Sequence of chain 1.B:
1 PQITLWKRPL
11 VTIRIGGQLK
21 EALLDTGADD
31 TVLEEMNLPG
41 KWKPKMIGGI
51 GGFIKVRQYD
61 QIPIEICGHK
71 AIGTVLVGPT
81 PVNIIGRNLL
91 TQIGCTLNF

Binding-site contacts:
Ligand atom C7 contacts residue ASP30 of chain 1.B at 3.5 Å.
Ligand atom O26 contacts residue ASP30 of chain 1.A at 3.1 Å (salt-bridge).
Ligand atom N20 contacts residue GLY27 of chain 1.A at 3.2 Å (h-bond).
Ligand atom O26 contacts residue ASP29 of chain 1.A at 3.2 Å (salt-bridge).
Ligand atom C27 contacts residue ASP30 of chain 1.A at 3.7 Å.
Ligand atom O18 contacts residue ASP25 of chain 1.B at 2.6 Å (salt-bridge).
Ligand atom C20 contacts residue ILE84 of chain 1.A at 3.7 Å (hydrophobic).
Ligand atom C33 contacts residue GLY27 of chain 1.A at 3.4 Å.
Ligand atom C12 contacts residue GLY27 of chain 1.B at 3.6 Å.
Ligand atom C1 contacts residue ASP30 of chain 1.B at 3.6 Å.
Ligand atom C6 contacts residue ALA28 of chain 1.B at 3.6 Å (hydrophobic).
Ligand atom C7 contacts residue VAL32 of chain 1.B at 3.7 Å (hydrophobic).
Ligand atom C36 contacts residue GLY49 of chain 1.A at 3.7 Å.
Ligand atom O9 contacts residue ILE50 of chain 1.A at 3.3 Å.
Ligand atom O26 contacts residue ALA28 of chain 1.A at 3.6 Å.
Ligand atom O23 contacts residue ALA28 of chain 1.A at 3.5 Å.
Ligand atom O9 contacts residue GLY49 of chain 1.B at 3.3 Å.
Ligand atom C17 contacts residue ASP25 of chain 1.B at 3.4 Å.
Ligand atom C35 contacts residue VAL82 of chain 1.B at 3.6 Å (hydrophobic).
Ligand atom C31 contacts residue GLY48 of chain 1.A at 3.2 Å.
Ligand atom C7 contacts residue ALA28 of chain 1.B at 3.5 Å (hydrophobic).
Ligand atom O18 contacts residue GLY27 of chain 1.A at 3.4 Å.
Ligand atom C27 contacts residue ASP29 of chain 1.A at 3.6 Å.
Ligand atom C32 contacts residue ASP25 of chain 1.B at 3.4 Å.
Ligand atom C25 contacts residue ALA28 of chain 1.A at 3.7 Å (hydrophobic).
Ligand atom C4 contacts residue GLY48 of chain 1.B at 3.4 Å.
Ligand atom C36 contacts residue ILE50 of chain 1.A at 3.6 Å (hydrophobic).
Ligand atom C34 contacts residue VAL82 of chain 1.B at 3.5 Å (hydrophobic).
Ligand atom C33 contacts residue VAL82 of chain 1.B at 3.7 Å (hydrophobic).
Ligand atom O18 contacts residue ASP25 of chain 1.A at 2.6 Å (salt-bridge).
Ligand atom O28 contacts residue ASP29 of chain 1.A at 2.9 Å (salt-bridge).
Ligand atom O10 contacts residue ILE84 of chain 1.B at 3.4 Å.
Ligand atom O1 contacts residue ASP30 of chain 1.B at 3.4 Å.
Ligand atom C16 contacts residue ASP25 of chain 1.B at 3.3 Å.
Ligand atom C32 contacts residue GLY27 of chain 1.A at 3.6 Å.
Ligand atom C17 contacts residue ASP25 of chain 1.A at 3.6 Å.
Ligand atom C15 contacts residue GLY27 of chain 1.B at 3.7 Å.
Ligand atom C30 contacts residue GLY48 of chain 1.A at 3.1 Å.
Ligand atom C29 contacts residue GLY27 of chain 1.A at 3.7 Å.
Ligand atom O10 contacts residue ILE50 of chain 1.A at 3.6 Å.

The small molecule below binds the protein below.
Small molecule (SMILES): CCC(CC)CN(C[C@@H](O)[C@H](Cc1ccccc1)NC(=O)O[C@H]1CO[C@H]2OCC[C@H]21)S(=O)(=O)c1ccc(OC)cc1

Sequence of chain 1.A:
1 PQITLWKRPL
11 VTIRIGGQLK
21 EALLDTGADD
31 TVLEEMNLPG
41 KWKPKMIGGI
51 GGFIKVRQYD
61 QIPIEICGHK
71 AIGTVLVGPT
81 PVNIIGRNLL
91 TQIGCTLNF